Binding-site contacts:
Ligand atom C7 contacts residue NAG1 of chain 1.S at 4.5 Å.
Ligand atom C1 contacts residue ASN416 of chain 1.C at 1.5 Å.
Ligand atom C1 contacts residue PRO261 of chain 1.C at 4.3 Å (hydrophobic).
Ligand atom C3 contacts residue ASN416 of chain 1.C at 3.8 Å.
Ligand atom N2 contacts residue ASN416 of chain 1.C at 2.9 Å (h-bond).
Ligand atom C8 contacts residue VAL414 of chain 1.C at 3.4 Å (hydrophobic).
Ligand atom O5 contacts residue ASN416 of chain 1.C at 2.4 Å (h-bond).
Ligand atom C8 contacts residue ASN416 of chain 1.C at 4.1 Å.
Ligand atom O5 contacts residue PRO261 of chain 1.C at 4.1 Å.
Ligand atom C8 contacts residue ASN232 of chain 1.C at 4.2 Å.
Ligand atom C7 contacts residue ASN232 of chain 1.C at 4.4 Å.
Ligand atom C4 contacts residue ASN416 of chain 1.C at 4.2 Å.
Ligand atom C5 contacts residue ASN416 of chain 1.C at 3.7 Å.
Ligand atom C2 contacts residue ASN416 of chain 1.C at 2.5 Å.
Ligand atom O7 contacts residue ASN416 of chain 1.C at 3.7 Å.
Ligand atom O7 contacts residue ASN232 of chain 1.C at 4.3 Å.
Ligand atom O7 contacts residue NAG1 of chain 1.S at 4.2 Å.
Ligand atom C8 contacts residue SER415 of chain 1.C at 3.8 Å.
Ligand atom C7 contacts residue ASN416 of chain 1.C at 3.4 Å.
Ligand atom C8 contacts residue NAG1 of chain 1.S at 3.8 Å.

The small molecule below binds the protein below.
Small molecule (SMILES): CC(=O)N[C@@H]1[C@@H](O)[C@H](O)[C@@H](CO)O[C@H]1O

Sequence of chain 1.C:
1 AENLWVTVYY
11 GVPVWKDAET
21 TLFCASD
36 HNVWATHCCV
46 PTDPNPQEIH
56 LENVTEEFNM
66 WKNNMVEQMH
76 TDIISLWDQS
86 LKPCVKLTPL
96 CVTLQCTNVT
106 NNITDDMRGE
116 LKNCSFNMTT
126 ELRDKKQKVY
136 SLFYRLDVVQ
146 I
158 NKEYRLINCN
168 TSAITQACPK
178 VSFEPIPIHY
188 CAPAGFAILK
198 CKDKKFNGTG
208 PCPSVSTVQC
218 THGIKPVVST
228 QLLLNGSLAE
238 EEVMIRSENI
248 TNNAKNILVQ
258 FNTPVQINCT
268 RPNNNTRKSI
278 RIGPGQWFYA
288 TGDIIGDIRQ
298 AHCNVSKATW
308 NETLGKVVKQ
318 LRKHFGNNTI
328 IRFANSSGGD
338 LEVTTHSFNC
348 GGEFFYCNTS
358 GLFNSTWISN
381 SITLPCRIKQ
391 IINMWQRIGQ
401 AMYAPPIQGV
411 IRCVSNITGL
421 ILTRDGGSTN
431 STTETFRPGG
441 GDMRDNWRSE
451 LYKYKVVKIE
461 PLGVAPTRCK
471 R